The protein below binds the small molecule below.
Small molecule (SMILES): Cc1oc2ccccc2c1C(=O)NCCS

Sequence of chain 1.F:
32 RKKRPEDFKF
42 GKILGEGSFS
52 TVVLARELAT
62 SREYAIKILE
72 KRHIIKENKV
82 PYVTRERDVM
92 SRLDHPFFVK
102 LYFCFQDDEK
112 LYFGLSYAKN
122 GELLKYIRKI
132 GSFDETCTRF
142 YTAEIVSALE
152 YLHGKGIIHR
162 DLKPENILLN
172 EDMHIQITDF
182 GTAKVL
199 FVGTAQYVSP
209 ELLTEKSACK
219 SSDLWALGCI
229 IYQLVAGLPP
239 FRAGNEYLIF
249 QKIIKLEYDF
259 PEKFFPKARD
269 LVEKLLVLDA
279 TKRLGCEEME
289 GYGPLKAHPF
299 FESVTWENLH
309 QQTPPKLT

Binding-site contacts:
Ligand atom C26 contacts residue LYS72 of chain 1.F at 4.3 Å.
Ligand atom O23 contacts residue GLN107 of chain 1.F at 4.2 Å.
Ligand atom N17 contacts residue CYS105 of chain 1.F at 4.4 Å.
Ligand atom C24 contacts residue GLN107 of chain 1.F at 4.2 Å.
Ligand atom SD contacts residue CYS105 of chain 1.F at 2.0 Å (h-bond).
Ligand atom C16 contacts residue ARG88 of chain 1.F at 3.4 Å.
Ligand atom C16 contacts residue CYS105 of chain 1.F at 3.6 Å (hydrophobic).
Ligand atom C28 contacts residue LEU112 of chain 1.F at 3.3 Å (hydrophobic).
Ligand atom N17 contacts residue ARG88 of chain 1.F at 3.9 Å.
Ligand atom C15 contacts residue CYS105 of chain 1.F at 3.1 Å (hydrophobic).
Ligand atom O19 contacts residue ARG88 of chain 1.F at 2.7 Å (salt-bridge).
Ligand atom SD contacts residue PHE106 of chain 1.F at 3.6 Å (h-bond).
Ligand atom C27 contacts residue VAL81 of chain 1.F at 4.1 Å (hydrophobic).
Ligand atom C18 contacts residue ARG88 of chain 1.F at 3.6 Å.
Ligand atom C29 contacts residue GLN107 of chain 1.F at 3.9 Å.
Ligand atom C21 contacts residue LEU112 of chain 1.F at 4.2 Å (hydrophobic).
Ligand atom C27 contacts residue ILE75 of chain 1.F at 3.9 Å (hydrophobic).
Ligand atom C27 contacts residue LEU112 of chain 1.F at 3.7 Å (hydrophobic).
Ligand atom SD contacts residue LEU112 of chain 1.F at 3.8 Å.
Ligand atom C26 contacts residue VAL81 of chain 1.F at 4.0 Å (hydrophobic).